Sequence of chain 1.A:
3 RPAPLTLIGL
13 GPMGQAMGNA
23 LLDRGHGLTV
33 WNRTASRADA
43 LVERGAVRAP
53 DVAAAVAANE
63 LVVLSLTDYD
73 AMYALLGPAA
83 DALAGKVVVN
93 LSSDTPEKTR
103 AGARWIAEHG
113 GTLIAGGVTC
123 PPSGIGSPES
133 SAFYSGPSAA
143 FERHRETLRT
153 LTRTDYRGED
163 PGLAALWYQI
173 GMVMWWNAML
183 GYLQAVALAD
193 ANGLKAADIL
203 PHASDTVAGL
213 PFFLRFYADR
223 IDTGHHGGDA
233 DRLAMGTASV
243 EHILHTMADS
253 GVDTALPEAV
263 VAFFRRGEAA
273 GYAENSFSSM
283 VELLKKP

Binding-site contacts:
Ligand atom CAI contacts residue MET174 of chain 1.B at 3.6 Å (hydrophobic).
Ligand atom CAH contacts residue NDP1 of chain 1.H at 3.8 Å.
Ligand atom CAG contacts residue ASP233 of chain 1.A at 3.8 Å.
Ligand atom CAD contacts residue NDP1 of chain 1.H at 3.9 Å.
Ligand atom FAB contacts residue THR121 of chain 1.B at 3.6 Å.
Ligand atom CAL contacts residue VAL120 of chain 1.B at 3.9 Å (hydrophobic).
Ligand atom CAJ contacts residue PHE215 of chain 1.A at 3.5 Å (hydrophobic).
Ligand atom CAK contacts residue TRP177 of chain 1.B at 3.9 Å (hydrophobic).
Ligand atom CAE contacts residue TRP177 of chain 1.B at 4.1 Å (hydrophobic).
Ligand atom CAL contacts residue NDP1 of chain 1.H at 3.7 Å.
Ligand atom CAE contacts residue TRP178 of chain 1.B at 3.8 Å (hydrophobic).
Ligand atom CAL contacts residue TYR170 of chain 1.B at 3.6 Å (hydrophobic).
Ligand atom CAL contacts residue THR121 of chain 1.B at 4.2 Å.
Ligand atom CAK contacts residue THR121 of chain 1.B at 3.9 Å.
Ligand atom CAH contacts residue MET174 of chain 1.B at 4.1 Å (hydrophobic).
Ligand atom CAI contacts residue NDP1 of chain 1.H at 3.4 Å.
Ligand atom CAI contacts residue TYR170 of chain 1.B at 3.5 Å (hydrophobic).
Ligand atom CAG contacts residue NDP1 of chain 1.H at 3.6 Å.
Ligand atom CAM contacts residue MET174 of chain 1.B at 4.2 Å (hydrophobic).
Ligand atom CAE contacts residue NDP1 of chain 1.H at 4.1 Å.
Ligand atom CAF contacts residue TRP177 of chain 1.B at 4.0 Å (hydrophobic).
Ligand atom FAB contacts residue TRP177 of chain 1.B at 3.7 Å.
Ligand atom CAK contacts residue PHE215 of chain 1.A at 3.7 Å (hydrophobic).
Ligand atom NAC contacts residue NDP1 of chain 1.H at 3.5 Å (h-bond).
Ligand atom CAD contacts residue MET174 of chain 1.B at 4.0 Å (hydrophobic).
Ligand atom NAC contacts residue TRP177 of chain 1.B at 3.6 Å.
Ligand atom CAF contacts residue NDP1 of chain 1.H at 3.6 Å.
Ligand atom FAB contacts residue CYS122 of chain 1.B at 4.3 Å.
Ligand atom NAC contacts residue PHE215 of chain 1.A at 4.0 Å.
Ligand atom CAE contacts residue MET237 of chain 1.A at 3.9 Å (hydrophobic).
Ligand atom CAM contacts residue THR121 of chain 1.B at 3.5 Å.
Ligand atom FAB contacts residue PHE215 of chain 1.A at 3.1 Å.
Ligand atom CAD contacts residue TRP178 of chain 1.B at 4.2 Å (hydrophobic).
Ligand atom CAG contacts residue TYR219 of chain 1.A at 4.0 Å (hydrophobic).
Ligand atom CAL contacts residue MET174 of chain 1.B at 3.5 Å (hydrophobic).
Ligand atom CAM contacts residue CYS122 of chain 1.B at 3.8 Å (hydrophobic).
Ligand atom CAJ contacts residue TRP177 of chain 1.B at 3.7 Å (hydrophobic).
Ligand atom CAG contacts residue TRP177 of chain 1.B at 3.8 Å (hydrophobic).
Ligand atom FAB contacts residue PRO123 of chain 1.B at 4.2 Å.
Ligand atom CAE contacts residue ASP233 of chain 1.A at 4.2 Å.

Sequence of chain 1.B:
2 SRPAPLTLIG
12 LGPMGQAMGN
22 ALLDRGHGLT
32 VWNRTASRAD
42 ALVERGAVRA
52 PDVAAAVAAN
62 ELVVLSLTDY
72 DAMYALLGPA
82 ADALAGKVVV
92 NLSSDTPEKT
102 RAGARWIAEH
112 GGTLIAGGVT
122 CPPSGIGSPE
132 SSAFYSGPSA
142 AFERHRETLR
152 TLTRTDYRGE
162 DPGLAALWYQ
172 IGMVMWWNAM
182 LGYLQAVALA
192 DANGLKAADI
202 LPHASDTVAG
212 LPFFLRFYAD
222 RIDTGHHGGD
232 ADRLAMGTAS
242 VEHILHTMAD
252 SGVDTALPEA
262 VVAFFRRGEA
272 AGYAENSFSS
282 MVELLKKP

This small molecule binds to this protein.
Small molecule (SMILES): Fc1ccc(F)c(C2CCCN2)c1